Binding-site contacts:
Ligand atom C8 contacts residue ILE302 of chain 1.A at 3.6 Å (hydrophobic).
Ligand atom C5 contacts residue ASN265 of chain 1.A at 3.6 Å.
Ligand atom C4 contacts residue GLN263 of chain 1.A at 3.9 Å.
Ligand atom C5 contacts residue GLN263 of chain 1.A at 3.6 Å.
Ligand atom O5 contacts residue ASN265 of chain 1.A at 2.4 Å (h-bond).
Ligand atom C3 contacts residue ASN265 of chain 1.A at 3.8 Å.
Ligand atom C8 contacts residue SER381 of chain 1.A at 4.1 Å.
Ligand atom C4 contacts residue ASN265 of chain 1.A at 4.2 Å.
Ligand atom N2 contacts residue ASN265 of chain 1.A at 2.9 Å (h-bond).
Ligand atom O7 contacts residue SER381 of chain 1.A at 4.5 Å.
Ligand atom N2 contacts residue SER303 of chain 1.A at 4.2 Å.
Ligand atom C2 contacts residue ASN265 of chain 1.A at 2.4 Å.
Ligand atom C7 contacts residue ASN265 of chain 1.A at 3.1 Å.
Ligand atom C6 contacts residue ARG412 of chain 1.A at 4.1 Å.
Ligand atom C8 contacts residue ASN301 of chain 1.A at 4.1 Å.
Ligand atom C5 contacts residue ARG412 of chain 1.A at 4.4 Å.
Ligand atom O3 contacts residue GLN263 of chain 1.A at 4.4 Å.
Ligand atom C1 contacts residue ASN265 of chain 1.A at 1.4 Å.
Ligand atom C1 contacts residue ARG412 of chain 1.A at 4.2 Å.
Ligand atom C7 contacts residue ASN301 of chain 1.A at 4.4 Å.
Ligand atom N2 contacts residue GLN263 of chain 1.A at 4.1 Å.
Ligand atom O5 contacts residue ARG412 of chain 1.A at 3.4 Å (salt-bridge).
Ligand atom O7 contacts residue NAG1 of chain 1.S at 3.9 Å.
Ligand atom O4 contacts residue GLN263 of chain 1.A at 4.2 Å.
Ligand atom C7 contacts residue SER303 of chain 1.A at 4.3 Å.
Ligand atom C1 contacts residue GLN263 of chain 1.A at 3.5 Å.
Ligand atom O6 contacts residue ARG412 of chain 1.A at 3.3 Å (salt-bridge).
Ligand atom C8 contacts residue SER303 of chain 1.A at 3.3 Å.
Ligand atom C3 contacts residue GLN263 of chain 1.A at 3.4 Å.
Ligand atom O7 contacts residue ASN265 of chain 1.A at 3.1 Å (h-bond).
Ligand atom C2 contacts residue GLN263 of chain 1.A at 3.9 Å.
Ligand atom C8 contacts residue ASN265 of chain 1.A at 4.3 Å.
Ligand atom O5 contacts residue GLN263 of chain 1.A at 4.0 Å.
Ligand atom O7 contacts residue ASN301 of chain 1.A at 3.9 Å.

Sequence of chain 1.A:
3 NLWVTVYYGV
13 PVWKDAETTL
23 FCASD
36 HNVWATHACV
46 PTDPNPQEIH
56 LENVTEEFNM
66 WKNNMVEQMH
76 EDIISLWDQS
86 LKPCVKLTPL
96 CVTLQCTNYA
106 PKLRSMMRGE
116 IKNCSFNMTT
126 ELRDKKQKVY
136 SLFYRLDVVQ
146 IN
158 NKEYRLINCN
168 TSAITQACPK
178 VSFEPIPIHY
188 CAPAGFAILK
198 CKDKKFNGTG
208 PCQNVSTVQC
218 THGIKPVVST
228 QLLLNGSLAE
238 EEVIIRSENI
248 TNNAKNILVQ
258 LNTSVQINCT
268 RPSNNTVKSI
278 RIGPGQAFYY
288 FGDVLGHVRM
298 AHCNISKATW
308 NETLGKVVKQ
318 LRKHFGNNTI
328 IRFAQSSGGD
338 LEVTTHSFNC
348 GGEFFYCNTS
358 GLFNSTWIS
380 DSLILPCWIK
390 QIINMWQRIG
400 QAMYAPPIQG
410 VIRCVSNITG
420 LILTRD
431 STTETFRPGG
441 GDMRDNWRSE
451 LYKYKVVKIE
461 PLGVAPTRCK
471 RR

A small-molecule ligand and the protein it binds are described below.
Small molecule (SMILES): CC(=O)N[C@@H]1[C@@H](O)[C@H](O)[C@@H](CO)O[C@H]1O